Sequence of chain 3.A:
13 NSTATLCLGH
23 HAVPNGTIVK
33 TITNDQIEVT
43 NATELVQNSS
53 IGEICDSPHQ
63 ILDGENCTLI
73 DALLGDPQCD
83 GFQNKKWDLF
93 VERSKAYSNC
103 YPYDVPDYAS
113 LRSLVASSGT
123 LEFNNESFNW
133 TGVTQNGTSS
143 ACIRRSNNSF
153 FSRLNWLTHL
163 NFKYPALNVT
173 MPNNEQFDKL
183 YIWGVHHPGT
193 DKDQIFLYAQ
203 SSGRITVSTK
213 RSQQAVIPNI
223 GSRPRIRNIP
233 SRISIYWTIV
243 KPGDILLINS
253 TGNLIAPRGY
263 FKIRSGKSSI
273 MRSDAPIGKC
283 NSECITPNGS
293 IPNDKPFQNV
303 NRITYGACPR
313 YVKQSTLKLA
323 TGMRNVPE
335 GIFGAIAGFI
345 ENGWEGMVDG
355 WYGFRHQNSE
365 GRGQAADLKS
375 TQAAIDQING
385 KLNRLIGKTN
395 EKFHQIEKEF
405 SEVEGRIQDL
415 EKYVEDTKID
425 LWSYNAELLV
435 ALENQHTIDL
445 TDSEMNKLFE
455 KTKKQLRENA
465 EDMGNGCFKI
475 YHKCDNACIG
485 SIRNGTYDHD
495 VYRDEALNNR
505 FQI

Binding-site contacts:
Ligand atom O5 contacts residue ASN43 of chain 3.A at 2.4 Å (h-bond).
Ligand atom C6 contacts residue LEU386 of chain 3.A at 3.9 Å (hydrophobic).
Ligand atom O6 contacts residue THR323 of chain 3.A at 4.1 Å.
Ligand atom C7 contacts residue ASN43 of chain 3.A at 3.2 Å.
Ligand atom C1 contacts residue ASN43 of chain 3.A at 1.4 Å.
Ligand atom C5 contacts residue ASN43 of chain 3.A at 3.7 Å.
Ligand atom C3 contacts residue ASN43 of chain 3.A at 3.7 Å.
Ligand atom O5 contacts residue THR323 of chain 3.A at 3.1 Å (h-bond).
Ligand atom O6 contacts residue LEU386 of chain 3.A at 3.6 Å.
Ligand atom C6 contacts residue THR323 of chain 3.A at 4.0 Å.
Ligand atom C4 contacts residue ASN43 of chain 3.A at 4.2 Å.
Ligand atom C2 contacts residue ASN43 of chain 3.A at 2.3 Å.
Ligand atom C5 contacts residue THR323 of chain 3.A at 4.2 Å.
Ligand atom C1 contacts residue THR323 of chain 3.A at 3.7 Å.
Ligand atom C8 contacts residue ASN43 of chain 3.A at 4.2 Å.
Ligand atom O7 contacts residue ASN43 of chain 3.A at 3.5 Å (h-bond).
Ligand atom N2 contacts residue ASN43 of chain 3.A at 2.7 Å (h-bond).

A protein and the small-molecule ligand that binds it are described below.
Small molecule (SMILES): CC(=O)N[C@@H]1[C@@H](O)[C@H](O)[C@@H](CO)O[C@H]1O